Binding-site contacts:
Ligand atom C4 contacts residue ASN230 of chain 1.D at 4.1 Å.
Ligand atom C8 contacts residue LEU259 of chain 1.D at 3.9 Å (hydrophobic).
Ligand atom C1 contacts residue ASN230 of chain 1.D at 1.4 Å.
Ligand atom C8 contacts residue VAL188 of chain 1.D at 3.7 Å (hydrophobic).
Ligand atom C8 contacts residue THR261 of chain 1.D at 3.6 Å.
Ligand atom C2 contacts residue ASN230 of chain 1.D at 2.4 Å.
Ligand atom O7 contacts residue ASN230 of chain 1.D at 4.1 Å.
Ligand atom C6 contacts residue ILE229 of chain 1.D at 4.2 Å (hydrophobic).
Ligand atom O5 contacts residue ARG168 of chain 1.D at 4.2 Å.
Ligand atom C7 contacts residue ASN230 of chain 1.D at 3.7 Å.
Ligand atom N2 contacts residue ASN230 of chain 1.D at 2.8 Å (h-bond).
Ligand atom C5 contacts residue ILE229 of chain 1.D at 4.4 Å (hydrophobic).
Ligand atom O5 contacts residue ASN230 of chain 1.D at 2.4 Å (h-bond).
Ligand atom O6 contacts residue VAL188 of chain 1.D at 3.6 Å.
Ligand atom C8 contacts residue THR232 of chain 1.D at 4.0 Å.
Ligand atom C1 contacts residue ILE229 of chain 1.D at 4.3 Å (hydrophobic).
Ligand atom C5 contacts residue ARG168 of chain 1.D at 3.9 Å.
Ligand atom O6 contacts residue ARG168 of chain 1.D at 4.2 Å.
Ligand atom C1 contacts residue ARG168 of chain 1.D at 4.3 Å.
Ligand atom O5 contacts residue ILE229 of chain 1.D at 3.5 Å.
Ligand atom N2 contacts residue THR232 of chain 1.D at 4.1 Å.
Ligand atom C3 contacts residue ASN230 of chain 1.D at 3.7 Å.
Ligand atom O6 contacts residue ILE229 of chain 1.D at 3.4 Å.
Ligand atom C5 contacts residue ASN230 of chain 1.D at 3.7 Å.

Sequence of chain 1.D:
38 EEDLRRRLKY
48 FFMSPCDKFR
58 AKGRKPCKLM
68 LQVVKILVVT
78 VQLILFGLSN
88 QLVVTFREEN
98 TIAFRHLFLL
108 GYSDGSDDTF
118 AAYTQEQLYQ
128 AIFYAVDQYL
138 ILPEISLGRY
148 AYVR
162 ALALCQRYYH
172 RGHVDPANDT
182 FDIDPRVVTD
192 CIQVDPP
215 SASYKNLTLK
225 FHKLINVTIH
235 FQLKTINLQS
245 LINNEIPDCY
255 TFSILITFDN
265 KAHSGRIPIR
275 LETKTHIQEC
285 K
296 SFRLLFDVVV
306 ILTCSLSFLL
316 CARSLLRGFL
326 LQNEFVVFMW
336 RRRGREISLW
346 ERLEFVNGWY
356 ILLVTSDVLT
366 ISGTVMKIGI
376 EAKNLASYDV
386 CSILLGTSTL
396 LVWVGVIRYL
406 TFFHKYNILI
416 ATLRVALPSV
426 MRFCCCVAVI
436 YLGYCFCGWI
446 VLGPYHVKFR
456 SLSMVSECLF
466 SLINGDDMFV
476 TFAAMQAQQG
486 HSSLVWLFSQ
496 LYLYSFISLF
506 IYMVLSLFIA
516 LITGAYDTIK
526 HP

This protein binds this small molecule.
Small molecule (SMILES): CC(=O)N[C@H]1[C@H](O[C@H]2[C@H](O)[C@@H](NC(C)=O)CO[C@@H]2CO)O[C@H](CO)[C@@H](O)[C@@H]1O